Sequence of chain 3.D:
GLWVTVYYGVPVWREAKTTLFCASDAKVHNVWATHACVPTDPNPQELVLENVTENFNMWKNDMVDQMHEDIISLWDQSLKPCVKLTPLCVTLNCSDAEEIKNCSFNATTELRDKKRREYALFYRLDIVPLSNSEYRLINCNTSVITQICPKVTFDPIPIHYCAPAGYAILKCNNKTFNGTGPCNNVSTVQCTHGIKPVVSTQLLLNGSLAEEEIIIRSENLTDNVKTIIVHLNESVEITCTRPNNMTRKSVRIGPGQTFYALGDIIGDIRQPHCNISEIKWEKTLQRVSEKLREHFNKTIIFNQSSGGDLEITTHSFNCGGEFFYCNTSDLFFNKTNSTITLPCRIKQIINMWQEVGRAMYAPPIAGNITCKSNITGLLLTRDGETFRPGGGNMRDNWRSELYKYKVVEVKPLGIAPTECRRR

A small-molecule ligand and the protein it binds are described below.
Small molecule (SMILES): CC(=O)N[C@@H]1[C@@H](O)[C@H](O)[C@@H](CO)O[C@H]1O

Binding-site contacts:
Ligand atom C1 contacts residue ASN194 of chain 3.D at 1.4 Å.
Ligand atom N2 contacts residue ASN194 of chain 3.D at 2.7 Å (h-bond).
Ligand atom C4 contacts residue ASN194 of chain 3.D at 4.3 Å.
Ligand atom C5 contacts residue THR196 of chain 3.D at 4.4 Å.
Ligand atom O7 contacts residue ASN204 of chain 3.D at 4.1 Å.
Ligand atom C1 contacts residue THR196 of chain 3.D at 4.0 Å.
Ligand atom C5 contacts residue ASN194 of chain 3.D at 3.7 Å.
Ligand atom C8 contacts residue ASN204 of chain 3.D at 3.2 Å.
Ligand atom O7 contacts residue ASN194 of chain 3.D at 3.8 Å.
Ligand atom O5 contacts residue ASN194 of chain 3.D at 2.4 Å (h-bond).
Ligand atom C2 contacts residue ASN194 of chain 3.D at 2.5 Å.
Ligand atom O5 contacts residue THR196 of chain 3.D at 4.4 Å.
Ligand atom C7 contacts residue ASN204 of chain 3.D at 4.0 Å.
Ligand atom C8 contacts residue ASN194 of chain 3.D at 4.1 Å.
Ligand atom C3 contacts residue ASN194 of chain 3.D at 3.8 Å.
Ligand atom C7 contacts residue ASN194 of chain 3.D at 3.5 Å.